Binding-site contacts:
Ligand atom O7 contacts residue ASN35 of chain 1.A at 4.3 Å.
Ligand atom N2 contacts residue ARG322 of chain 1.A at 4.5 Å.
Ligand atom O5 contacts residue ASN35 of chain 1.A at 2.4 Å (h-bond).
Ligand atom C3 contacts residue ASN35 of chain 1.A at 3.8 Å.
Ligand atom N2 contacts residue ASN35 of chain 1.A at 2.9 Å (h-bond).
Ligand atom C1 contacts residue ASN35 of chain 1.A at 1.4 Å.
Ligand atom O6 contacts residue ASN35 of chain 1.A at 4.5 Å.
Ligand atom C7 contacts residue ASN35 of chain 1.A at 3.9 Å.
Ligand atom C4 contacts residue ASN35 of chain 1.A at 4.2 Å.
Ligand atom C8 contacts residue ARG322 of chain 1.A at 3.3 Å.
Ligand atom C2 contacts residue ASN35 of chain 1.A at 2.4 Å.
Ligand atom O6 contacts residue ASN40 of chain 1.A at 4.0 Å.
Ligand atom C5 contacts residue GLU39 of chain 1.A at 4.2 Å.
Ligand atom C5 contacts residue ASN35 of chain 1.A at 3.6 Å.
Ligand atom O5 contacts residue ASN40 of chain 1.A at 4.3 Å.
Ligand atom C6 contacts residue GLU39 of chain 1.A at 3.2 Å.
Ligand atom O6 contacts residue GLU39 of chain 1.A at 2.3 Å (salt-bridge).
Ligand atom O5 contacts residue GLU39 of chain 1.A at 4.1 Å.

Sequence of chain 1.A:
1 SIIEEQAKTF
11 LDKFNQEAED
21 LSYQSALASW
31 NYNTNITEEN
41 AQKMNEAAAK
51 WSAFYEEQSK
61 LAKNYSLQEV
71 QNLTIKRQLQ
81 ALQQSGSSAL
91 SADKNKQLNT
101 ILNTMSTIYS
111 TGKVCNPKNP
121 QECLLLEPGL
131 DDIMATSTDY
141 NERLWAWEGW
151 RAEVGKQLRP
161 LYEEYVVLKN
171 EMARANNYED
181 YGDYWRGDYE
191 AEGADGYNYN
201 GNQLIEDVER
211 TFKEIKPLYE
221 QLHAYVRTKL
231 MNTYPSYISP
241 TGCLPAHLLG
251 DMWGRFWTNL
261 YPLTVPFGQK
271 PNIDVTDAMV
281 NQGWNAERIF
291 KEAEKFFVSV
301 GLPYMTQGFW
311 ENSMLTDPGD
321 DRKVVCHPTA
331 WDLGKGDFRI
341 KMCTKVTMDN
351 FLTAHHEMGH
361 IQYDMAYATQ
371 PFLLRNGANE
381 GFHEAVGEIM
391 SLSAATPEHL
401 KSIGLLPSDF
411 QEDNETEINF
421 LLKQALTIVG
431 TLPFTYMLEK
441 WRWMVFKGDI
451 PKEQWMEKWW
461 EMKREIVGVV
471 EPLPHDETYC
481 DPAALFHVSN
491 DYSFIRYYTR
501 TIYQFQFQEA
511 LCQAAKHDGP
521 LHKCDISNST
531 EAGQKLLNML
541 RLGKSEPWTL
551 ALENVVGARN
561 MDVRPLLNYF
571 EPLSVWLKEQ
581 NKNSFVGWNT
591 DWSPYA

This protein binds this small molecule.
Small molecule (SMILES): CC(=O)N[C@@H]1[C@@H](O)[C@H](O)[C@@H](CO)O[C@H]1O